Binding-site contacts:
Ligand atom C2 contacts residue ASN70 of chain 1.A at 2.5 Å.
Ligand atom C7 contacts residue ASN70 of chain 1.A at 3.2 Å.
Ligand atom C3 contacts residue ASN70 of chain 1.A at 3.8 Å.
Ligand atom C6 contacts residue ASN70 of chain 1.A at 4.5 Å.
Ligand atom C4 contacts residue ASN70 of chain 1.A at 4.3 Å.
Ligand atom C6 contacts residue SER72 of chain 1.A at 3.8 Å.
Ligand atom O7 contacts residue ASN70 of chain 1.A at 3.2 Å (h-bond).
Ligand atom N2 contacts residue ASN70 of chain 1.A at 2.9 Å (h-bond).
Ligand atom O6 contacts residue SER72 of chain 1.A at 2.6 Å (h-bond).
Ligand atom O6 contacts residue ASN70 of chain 1.A at 4.3 Å.
Ligand atom C1 contacts residue ASN70 of chain 1.A at 1.4 Å.
Ligand atom C8 contacts residue ASN70 of chain 1.A at 4.4 Å.
Ligand atom C5 contacts residue ASN70 of chain 1.A at 3.7 Å.
Ligand atom O5 contacts residue ASN70 of chain 1.A at 2.4 Å (h-bond).

Sequence of chain 1.A:
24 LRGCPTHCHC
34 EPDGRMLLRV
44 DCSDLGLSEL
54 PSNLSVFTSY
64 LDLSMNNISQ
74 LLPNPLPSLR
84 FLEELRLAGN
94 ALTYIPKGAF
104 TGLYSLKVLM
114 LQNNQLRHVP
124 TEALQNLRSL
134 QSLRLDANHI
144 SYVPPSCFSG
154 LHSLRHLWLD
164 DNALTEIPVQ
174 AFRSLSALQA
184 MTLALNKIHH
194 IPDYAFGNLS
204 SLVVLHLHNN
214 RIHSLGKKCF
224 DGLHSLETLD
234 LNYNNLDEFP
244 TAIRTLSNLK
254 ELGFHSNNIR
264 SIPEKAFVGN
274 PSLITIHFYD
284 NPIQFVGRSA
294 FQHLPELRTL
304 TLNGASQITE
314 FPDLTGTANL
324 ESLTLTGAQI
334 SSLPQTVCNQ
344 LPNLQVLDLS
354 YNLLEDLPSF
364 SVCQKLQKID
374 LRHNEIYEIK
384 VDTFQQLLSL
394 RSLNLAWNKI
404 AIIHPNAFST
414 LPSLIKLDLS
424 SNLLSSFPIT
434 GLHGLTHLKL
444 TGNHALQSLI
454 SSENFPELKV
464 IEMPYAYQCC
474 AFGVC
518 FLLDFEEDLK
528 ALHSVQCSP

A protein and the small-molecule ligand that binds it are described below.
Small molecule (SMILES): CC(=O)N[C@H]1[C@H](O[C@H]2[C@H](O)[C@@H](NC(C)=O)CO[C@@H]2CO)O[C@H](CO)[C@@H](O)[C@@H]1O